Sequence of chain 2.A:
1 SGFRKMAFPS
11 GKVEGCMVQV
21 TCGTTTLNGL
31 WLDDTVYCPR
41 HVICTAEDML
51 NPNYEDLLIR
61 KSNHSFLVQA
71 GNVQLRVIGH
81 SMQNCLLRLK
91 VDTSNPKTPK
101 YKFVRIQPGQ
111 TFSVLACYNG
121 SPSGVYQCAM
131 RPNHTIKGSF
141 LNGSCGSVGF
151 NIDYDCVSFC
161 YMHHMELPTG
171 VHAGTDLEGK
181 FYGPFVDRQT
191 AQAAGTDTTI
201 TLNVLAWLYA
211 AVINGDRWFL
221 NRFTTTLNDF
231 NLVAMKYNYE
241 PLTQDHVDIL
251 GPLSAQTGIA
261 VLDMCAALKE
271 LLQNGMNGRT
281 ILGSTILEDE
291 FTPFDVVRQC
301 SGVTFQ

This protein binds this small molecule.
Small molecule (SMILES): C[C@@H](OC(C)(C)C)[C@H](NC(=O)OCc1ccccc1)C(=O)N[C@@H](CC1CCCCC1)C(=O)N[C@H](CO)C[C@@H]1CCNC1=O

Binding-site contacts:
Ligand atom C1 contacts residue THR190 of chain 2.A at 3.4 Å.
Ligand atom C13 contacts residue THR190 of chain 2.A at 3.0 Å.
Ligand atom O15 contacts residue MET165 of chain 2.A at 3.5 Å.
Ligand atom C85 contacts residue PRO168 of chain 2.A at 3.6 Å (hydrophobic).
Ligand atom N19 contacts residue GLU166 of chain 2.A at 2.9 Å (salt-bridge).
Ligand atom C75 contacts residue GLU166 of chain 2.A at 3.7 Å.
Ligand atom O39 contacts residue SER144 of chain 2.A at 3.5 Å (h-bond).
Ligand atom C64 contacts residue HIS41 of chain 2.A at 3.7 Å.
Ligand atom C2 contacts residue THR190 of chain 2.A at 3.2 Å.
Ligand atom C62 contacts residue HIS41 of chain 2.A at 3.7 Å.
Ligand atom N49 contacts residue PHE140 of chain 2.A at 3.2 Å (h-bond).
Ligand atom C21 contacts residue GLN189 of chain 2.A at 3.5 Å.
Ligand atom O54 contacts residue GLU166 of chain 2.A at 3.5 Å.
Ligand atom O39 contacts residue CYS145 of chain 2.A at 2.6 Å (h-bond).
Ligand atom C63 contacts residue ASP187 of chain 2.A at 3.3 Å.
Ligand atom O73 contacts residue GLU166 of chain 2.A at 2.7 Å (salt-bridge).
Ligand atom C41 contacts residue CYS145 of chain 2.A at 3.5 Å (hydrophobic).
Ligand atom O54 contacts residue HIS172 of chain 2.A at 3.5 Å.
Ligand atom O54 contacts residue HIS163 of chain 2.A at 2.9 Å (h-bond).
Ligand atom O73 contacts residue MET165 of chain 2.A at 3.1 Å.
Ligand atom C85 contacts residue LEU167 of chain 2.A at 3.7 Å (hydrophobic).
Ligand atom O54 contacts residue PHE140 of chain 2.A at 3.4 Å.
Ligand atom C35 contacts residue CYS145 of chain 2.A at 1.4 Å (hydrophobic).
Ligand atom C3 contacts residue GLN192 of chain 2.A at 3.2 Å.
Ligand atom C17 contacts residue GLU166 of chain 2.A at 3.6 Å.
Ligand atom N31 contacts residue HIS164 of chain 2.A at 3.4 Å (h-bond).
Ligand atom C64 contacts residue ARG188 of chain 2.A at 3.7 Å.
Ligand atom C64 contacts residue ASP187 of chain 2.A at 3.2 Å.
Ligand atom C33 contacts residue CYS145 of chain 2.A at 2.6 Å (hydrophobic).
Ligand atom N31 contacts residue CYS145 of chain 2.A at 3.1 Å (h-bond).
Ligand atom C60 contacts residue GLN189 of chain 2.A at 3.7 Å.
Ligand atom N49 contacts residue GLU166 of chain 2.A at 2.9 Å (salt-bridge).
Ligand atom C1 contacts residue GLN189 of chain 2.A at 3.5 Å.
Ligand atom O89 contacts residue GLN189 of chain 2.A at 3.4 Å.
Ligand atom C64 contacts residue TYR54 of chain 2.A at 3.3 Å (hydrophobic).
Ligand atom N25 contacts residue GLN189 of chain 2.A at 3.1 Å (h-bond).
Ligand atom C51 contacts residue GLU166 of chain 2.A at 3.5 Å.
Ligand atom C63 contacts residue ARG188 of chain 2.A at 3.3 Å.
Ligand atom O39 contacts residue GLY143 of chain 2.A at 3.0 Å (h-bond).
Ligand atom C85 contacts residue GLU166 of chain 2.A at 3.4 Å.

Sequence of chain 1.A:
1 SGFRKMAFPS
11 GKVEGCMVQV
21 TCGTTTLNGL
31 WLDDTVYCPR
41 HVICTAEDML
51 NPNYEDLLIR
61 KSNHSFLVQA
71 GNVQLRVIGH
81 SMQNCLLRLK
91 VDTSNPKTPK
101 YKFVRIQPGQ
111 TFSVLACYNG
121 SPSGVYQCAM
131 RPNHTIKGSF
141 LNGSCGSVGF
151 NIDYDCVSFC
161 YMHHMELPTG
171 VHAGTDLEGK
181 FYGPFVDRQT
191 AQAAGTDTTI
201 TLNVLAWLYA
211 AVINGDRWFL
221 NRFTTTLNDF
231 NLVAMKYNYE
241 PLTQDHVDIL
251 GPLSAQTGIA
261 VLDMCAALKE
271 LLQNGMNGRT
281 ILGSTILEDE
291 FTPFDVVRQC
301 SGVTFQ